Binding-site contacts:
Ligand atom NAH contacts residue MET108 of chain 1.A at 3.6 Å.
Ligand atom C5 contacts residue LEU159 of chain 1.A at 3.6 Å (hydrophobic).
Ligand atom NAG contacts residue MET108 of chain 1.A at 2.8 Å (h-bond).
Ligand atom NAO contacts residue LEU159 of chain 1.A at 3.9 Å.
Ligand atom C2 contacts residue THR105 of chain 1.A at 3.7 Å.
Ligand atom CAJ contacts residue LEU159 of chain 1.A at 3.8 Å (hydrophobic).
Ligand atom C2 contacts residue MET108 of chain 1.A at 3.7 Å (hydrophobic).
Ligand atom CAI contacts residue LEU159 of chain 1.A at 3.7 Å (hydrophobic).
Ligand atom CAY contacts residue LYS60 of chain 1.A at 3.5 Å.
Ligand atom N3 contacts residue MET108 of chain 1.A at 2.7 Å (h-bond).
Ligand atom C2 contacts residue ALA58 of chain 1.A at 3.5 Å (hydrophobic).
Ligand atom NAG contacts residue LEU107 of chain 1.A at 3.5 Å.
Ligand atom NAG contacts residue GLY111 of chain 1.A at 3.6 Å.
Ligand atom OAN contacts residue LEU159 of chain 1.A at 3.8 Å.
Ligand atom C4 contacts residue LEU159 of chain 1.A at 3.7 Å (hydrophobic).
Ligand atom OAZ contacts residue LYS60 of chain 1.A at 3.5 Å.
Ligand atom N1 contacts residue ALA58 of chain 1.A at 3.6 Å.
Ligand atom C2 contacts residue LEU159 of chain 1.A at 3.5 Å (hydrophobic).
Ligand atom C2 contacts residue GLN106 of chain 1.A at 3.5 Å.
Ligand atom N3 contacts residue GLN106 of chain 1.A at 3.8 Å.
Ligand atom CAI contacts residue LEU33 of chain 1.A at 3.9 Å (hydrophobic).
Ligand atom CAT contacts residue THR169 of chain 1.A at 3.6 Å.
Ligand atom CAY contacts residue LEU103 of chain 1.A at 3.5 Å (hydrophobic).
Ligand atom CAX contacts residue LEU103 of chain 1.A at 3.6 Å (hydrophobic).
Ligand atom C4 contacts residue LEU107 of chain 1.A at 3.5 Å (hydrophobic).
Ligand atom CAY contacts residue MET81 of chain 1.A at 3.7 Å (hydrophobic).
Ligand atom CAU contacts residue THR169 of chain 1.A at 3.6 Å.
Ligand atom C4 contacts residue MET108 of chain 1.A at 3.5 Å (hydrophobic).
Ligand atom N1 contacts residue LEU159 of chain 1.A at 3.3 Å.
Ligand atom C6 contacts residue LEU159 of chain 1.A at 3.3 Å (hydrophobic).
Ligand atom CAX contacts residue LYS60 of chain 1.A at 3.8 Å.
Ligand atom N3 contacts residue LEU159 of chain 1.A at 3.7 Å.
Ligand atom OBA contacts residue THR169 of chain 1.A at 3.8 Å.
Ligand atom N3 contacts residue LEU107 of chain 1.A at 3.4 Å.
Ligand atom CAV contacts residue LYS60 of chain 1.A at 3.8 Å.
Ligand atom NAH contacts residue GLY111 of chain 1.A at 3.2 Å.
Ligand atom CAW contacts residue THR105 of chain 1.A at 3.4 Å.
Ligand atom CAX contacts residue THR105 of chain 1.A at 3.7 Å.
Ligand atom OAZ contacts residue MET81 of chain 1.A at 3.8 Å.
Ligand atom CAK contacts residue CYS112 of chain 1.A at 3.9 Å (hydrophobic).

Sequence of chain 1.A:
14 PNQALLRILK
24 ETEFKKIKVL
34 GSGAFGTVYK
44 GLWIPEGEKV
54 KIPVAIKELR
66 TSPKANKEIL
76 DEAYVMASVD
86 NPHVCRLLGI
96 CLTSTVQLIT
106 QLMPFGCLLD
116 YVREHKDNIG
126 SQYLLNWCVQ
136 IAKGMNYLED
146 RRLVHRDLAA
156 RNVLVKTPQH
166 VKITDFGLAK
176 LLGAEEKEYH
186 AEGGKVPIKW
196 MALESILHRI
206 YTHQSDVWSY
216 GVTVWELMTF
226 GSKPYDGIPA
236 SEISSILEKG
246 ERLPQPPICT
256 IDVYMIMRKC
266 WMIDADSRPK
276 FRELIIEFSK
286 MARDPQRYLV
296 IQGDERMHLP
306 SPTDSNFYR

The protein below binds the small molecule below.
Small molecule (SMILES): COc1ccc(-c2ccco2)cc1Nc1ncnc2[nH]nc(-c3ccco3)c12